This protein binds this small molecule.
Small molecule (SMILES): CC[C@H](C)[C@@H](C=O)NC(=O)[C@@H]1CCCN1C(=O)[C@@H](NC(=O)[C@H](C)N)C(C)C

Sequence of chain 1.C:
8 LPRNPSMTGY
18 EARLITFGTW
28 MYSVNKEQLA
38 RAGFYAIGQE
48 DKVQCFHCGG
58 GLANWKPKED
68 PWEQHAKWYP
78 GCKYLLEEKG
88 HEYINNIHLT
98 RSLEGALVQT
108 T

Binding-site contacts:
Ligand atom O contacts residue LEU59 of chain 1.E at 3.5 Å.
Ligand atom CG1 contacts residue ILE22 of chain 1.C at 3.5 Å (hydrophobic).
Ligand atom CD1 contacts residue GLY58 of chain 1.E at 3.9 Å.
Ligand atom O contacts residue TRP75 of chain 1.E at 2.9 Å.
Ligand atom CA contacts residue ASN61 of chain 1.E at 3.7 Å.
Ligand atom CG1 contacts residue GLY58 of chain 1.E at 3.6 Å.
Ligand atom O contacts residue GLN71 of chain 1.E at 3.4 Å (h-bond).
Ligand atom CB contacts residue TRP62 of chain 1.E at 4.0 Å (hydrophobic).
Ligand atom CA contacts residue TYR76 of chain 1.E at 3.7 Å (hydrophobic).
Ligand atom CB contacts residue GLU66 of chain 1.E at 3.5 Å.
Ligand atom CA contacts residue LEU59 of chain 1.E at 3.8 Å (hydrophobic).
Ligand atom C contacts residue GLY58 of chain 1.E at 3.8 Å.
Ligand atom CB contacts residue GLN71 of chain 1.E at 3.5 Å.
Ligand atom CG1 contacts residue ALA60 of chain 1.E at 4.0 Å (hydrophobic).
Ligand atom C contacts residue ALA60 of chain 1.E at 4.1 Å (hydrophobic).
Ligand atom N contacts residue GLN71 of chain 1.E at 2.5 Å (h-bond).
Ligand atom CG2 contacts residue ILE22 of chain 1.C at 3.9 Å (hydrophobic).
Ligand atom CB contacts residue ALA60 of chain 1.E at 3.4 Å (hydrophobic).
Ligand atom CB contacts residue GLY58 of chain 1.E at 3.9 Å.
Ligand atom CA contacts residue GLU66 of chain 1.E at 3.5 Å.
Ligand atom CD1 contacts residue VAL50 of chain 1.E at 3.9 Å (hydrophobic).
Ligand atom CD1 contacts residue LEU59 of chain 1.E at 3.7 Å (hydrophobic).
Ligand atom N contacts residue ALA60 of chain 1.E at 3.0 Å (h-bond).
Ligand atom C contacts residue GLN71 of chain 1.E at 3.7 Å.
Ligand atom O contacts residue ALA60 of chain 1.E at 2.9 Å (h-bond).
Ligand atom N contacts residue LEU59 of chain 1.E at 3.9 Å.
Ligand atom N contacts residue GLY58 of chain 1.E at 3.3 Å (h-bond).
Ligand atom CA contacts residue ALA60 of chain 1.E at 3.8 Å (hydrophobic).
Ligand atom N contacts residue GLU66 of chain 1.E at 2.5 Å (salt-bridge).
Ligand atom CB contacts residue TYR76 of chain 1.E at 3.1 Å (hydrophobic).
Ligand atom CB contacts residue ASN61 of chain 1.E at 4.0 Å.
Ligand atom C contacts residue ALA60 of chain 1.E at 3.9 Å (hydrophobic).
Ligand atom CG1 contacts residue LEU59 of chain 1.E at 3.6 Å (hydrophobic).
Ligand atom C contacts residue TRP75 of chain 1.E at 3.7 Å (hydrophobic).
Ligand atom CD1 contacts residue LYS49 of chain 1.E at 3.7 Å.
Ligand atom C contacts residue LEU59 of chain 1.E at 3.9 Å (hydrophobic).
Ligand atom CA contacts residue GLN71 of chain 1.E at 3.4 Å.
Ligand atom CA contacts residue GLY58 of chain 1.E at 3.2 Å.
Ligand atom CA contacts residue ALA60 of chain 1.E at 4.0 Å (hydrophobic).
Ligand atom CD contacts residue TRP75 of chain 1.E at 3.5 Å (hydrophobic).

Sequence of chain 1.E:
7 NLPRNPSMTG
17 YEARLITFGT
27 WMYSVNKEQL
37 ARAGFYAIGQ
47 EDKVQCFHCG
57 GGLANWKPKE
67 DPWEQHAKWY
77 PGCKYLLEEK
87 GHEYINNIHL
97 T